The small molecule below binds the protein below.
Small molecule (SMILES): O=P(O)(O)C[C@@H](O)Cn1cncn1

Sequence of chain 5.C:
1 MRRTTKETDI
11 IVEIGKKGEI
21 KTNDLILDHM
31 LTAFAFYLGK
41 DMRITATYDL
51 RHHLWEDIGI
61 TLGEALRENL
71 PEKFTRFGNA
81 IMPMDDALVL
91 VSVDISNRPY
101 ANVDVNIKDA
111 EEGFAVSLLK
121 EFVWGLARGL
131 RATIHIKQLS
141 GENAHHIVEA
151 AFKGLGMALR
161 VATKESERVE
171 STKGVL

Sequence of chain 2.C:
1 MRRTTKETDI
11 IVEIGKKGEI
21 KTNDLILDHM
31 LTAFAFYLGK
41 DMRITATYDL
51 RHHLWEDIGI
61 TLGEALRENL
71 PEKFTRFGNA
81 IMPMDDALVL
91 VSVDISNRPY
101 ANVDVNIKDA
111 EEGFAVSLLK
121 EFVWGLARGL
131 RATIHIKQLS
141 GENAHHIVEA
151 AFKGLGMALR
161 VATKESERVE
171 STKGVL

Sequence of chain 7.B:
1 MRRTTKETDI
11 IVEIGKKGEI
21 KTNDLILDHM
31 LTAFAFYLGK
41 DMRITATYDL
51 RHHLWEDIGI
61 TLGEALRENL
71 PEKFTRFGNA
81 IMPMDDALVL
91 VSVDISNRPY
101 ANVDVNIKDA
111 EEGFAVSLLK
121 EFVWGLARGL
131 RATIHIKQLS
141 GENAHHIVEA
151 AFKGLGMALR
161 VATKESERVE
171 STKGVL

Binding-site contacts:
Ligand atom C5 contacts residue MN1 of chain 5.J at 3.3 Å.
Ligand atom C5 contacts residue HIS53 of chain 2.C at 3.6 Å.
Ligand atom C7 contacts residue GLU149 of chain 7.B at 3.6 Å.
Ligand atom O12 contacts residue ARG76 of chain 5.C at 2.9 Å (salt-bridge).
Ligand atom N2 contacts residue MET84 of chain 7.B at 3.5 Å (h-bond).
Ligand atom O10 contacts residue ARG98 of chain 5.C at 2.8 Å (salt-bridge).
Ligand atom C3 contacts residue ARG98 of chain 5.C at 3.8 Å.
Ligand atom N2 contacts residue MN1 of chain 5.J at 3.2 Å.
Ligand atom N4 contacts residue GLU56 of chain 2.C at 3.1 Å (salt-bridge).
Ligand atom C6 contacts residue MN1 of chain 5.J at 3.5 Å.
Ligand atom O13 contacts residue MN1 of chain 5.J at 2.3 Å.
Ligand atom P9 contacts residue ARG76 of chain 5.C at 3.7 Å.
Ligand atom O11 contacts residue ARG76 of chain 5.C at 2.8 Å (salt-bridge).
Ligand atom C6 contacts residue MET84 of chain 7.B at 3.6 Å (hydrophobic).
Ligand atom O13 contacts residue GLU149 of chain 7.B at 3.2 Å (salt-bridge).
Ligand atom C3 contacts residue MET84 of chain 7.B at 3.7 Å (hydrophobic).
Ligand atom O12 contacts residue LYS153 of chain 7.B at 2.8 Å (salt-bridge).
Ligand atom C5 contacts residue MN1 of chain 5.K at 3.3 Å.
Ligand atom P9 contacts residue SER171 of chain 5.C at 3.7 Å.
Ligand atom O13 contacts residue HIS53 of chain 2.C at 3.2 Å (h-bond).
Ligand atom O13 contacts residue HIS29 of chain 7.B at 3.2 Å (h-bond).
Ligand atom N2 contacts residue GLU149 of chain 7.B at 3.6 Å.
Ligand atom C5 contacts residue HIS52 of chain 2.C at 3.2 Å.
Ligand atom O11 contacts residue SER171 of chain 5.C at 2.6 Å (h-bond).
Ligand atom C7 contacts residue MN1 of chain 5.J at 3.4 Å.
Ligand atom N1 contacts residue MN1 of chain 5.J at 2.2 Å.
Ligand atom O10 contacts residue LYS173 of chain 5.C at 2.7 Å (salt-bridge).
Ligand atom N4 contacts residue HIS146 of chain 7.B at 3.4 Å (h-bond).
Ligand atom O13 contacts residue GLU7 of chain 2.C at 2.7 Å (salt-bridge).
Ligand atom N4 contacts residue HIS52 of chain 2.C at 3.1 Å (h-bond).
Ligand atom N1 contacts residue HIS145 of chain 7.B at 3.1 Å (h-bond).
Ligand atom C6 contacts residue GLU149 of chain 7.B at 3.5 Å.
Ligand atom N1 contacts residue GLU149 of chain 7.B at 3.1 Å (salt-bridge).
Ligand atom C8 contacts residue GLU149 of chain 7.B at 3.5 Å.
Ligand atom C5 contacts residue HIS145 of chain 7.B at 3.3 Å.
Ligand atom N4 contacts residue MN1 of chain 5.K at 2.3 Å.
Ligand atom O12 contacts residue ARG98 of chain 5.C at 3.2 Å (salt-bridge).
Ligand atom N1 contacts residue HIS53 of chain 2.C at 3.4 Å (h-bond).
Ligand atom C7 contacts residue GLU7 of chain 2.C at 3.5 Å.
Ligand atom C3 contacts residue MN1 of chain 5.K at 3.3 Å.